A protein and the small-molecule ligand that binds it are described below.
Small molecule (SMILES): OC[C@H]1O[C@@](CO)(OC[C@@]2(O[C@H]3O[C@H](CO)[C@@H](O)[C@H](O)[C@H]3O)O[C@H](CO)[C@@H](O)[C@@H]2O)[C@@H](O)[C@@H]1O

Sequence of chain 1.B:
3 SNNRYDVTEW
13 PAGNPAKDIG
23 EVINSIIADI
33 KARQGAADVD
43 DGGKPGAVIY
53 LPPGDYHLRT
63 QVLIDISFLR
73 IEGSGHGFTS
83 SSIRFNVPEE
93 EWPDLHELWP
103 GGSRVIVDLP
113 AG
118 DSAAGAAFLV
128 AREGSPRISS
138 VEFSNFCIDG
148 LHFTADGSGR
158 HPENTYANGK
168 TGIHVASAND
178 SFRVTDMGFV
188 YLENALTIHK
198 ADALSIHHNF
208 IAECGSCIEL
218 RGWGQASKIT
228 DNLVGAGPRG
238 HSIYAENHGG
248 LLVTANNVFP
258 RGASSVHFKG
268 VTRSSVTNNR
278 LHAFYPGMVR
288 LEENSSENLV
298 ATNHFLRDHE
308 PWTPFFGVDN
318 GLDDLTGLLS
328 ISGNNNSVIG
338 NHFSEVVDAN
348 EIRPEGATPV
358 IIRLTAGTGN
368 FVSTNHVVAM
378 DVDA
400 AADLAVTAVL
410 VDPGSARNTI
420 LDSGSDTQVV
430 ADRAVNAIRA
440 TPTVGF

Binding-site contacts:
Ligand atom O6 contacts residue ARG258 of chain 1.B at 3.7 Å.
Ligand atom C6 contacts residue GLN222 of chain 1.C at 3.9 Å.
Ligand atom O4 contacts residue ARG258 of chain 1.B at 4.1 Å.
Ligand atom O4 contacts residue PRO257 of chain 1.B at 2.6 Å (h-bond).
Ligand atom O3 contacts residue GLU210 of chain 1.B at 2.6 Å (salt-bridge).
Ligand atom C2 contacts residue PRO308 of chain 1.B at 4.0 Å (hydrophobic).
Ligand atom O2 contacts residue TRP309 of chain 1.B at 3.8 Å.
Ligand atom O4 contacts residue ARG134 of chain 1.C at 3.2 Å (salt-bridge).
Ligand atom O6 contacts residue PHE281 of chain 1.B at 3.4 Å.
Ligand atom O1 contacts residue SER84 of chain 1.B at 2.7 Å (h-bond).
Ligand atom C4 contacts residue ARG134 of chain 1.C at 4.1 Å.
Ligand atom C5 contacts residue ARG258 of chain 1.B at 3.5 Å.
Ligand atom C1 contacts residue TRP309 of chain 1.B at 3.7 Å (hydrophobic).
Ligand atom O6 contacts residue ALA223 of chain 1.C at 4.1 Å.
Ligand atom C2 contacts residue GLU210 of chain 1.B at 4.0 Å.
Ligand atom O4 contacts residue PHE256 of chain 1.B at 3.7 Å.
Ligand atom O4 contacts residue ASP199 of chain 1.C at 3.4 Å.
Ligand atom C5 contacts residue PRO257 of chain 1.B at 3.3 Å (hydrophobic).
Ligand atom O6 contacts residue PRO257 of chain 1.B at 3.6 Å.
Ligand atom C6 contacts residue PRO257 of chain 1.B at 3.4 Å (hydrophobic).
Ligand atom C1 contacts residue SER84 of chain 1.B at 3.5 Å.
Ligand atom O6 contacts residue GLN222 of chain 1.C at 3.3 Å.
Ligand atom O5 contacts residue ARG258 of chain 1.B at 3.0 Å (salt-bridge).
Ligand atom O1 contacts residue ARG258 of chain 1.B at 2.8 Å (salt-bridge).
Ligand atom C2 contacts residue ARG258 of chain 1.B at 3.9 Å.
Ligand atom O3 contacts residue PRO308 of chain 1.B at 4.1 Å.
Ligand atom C3 contacts residue ARG134 of chain 1.C at 4.0 Å.
Ligand atom O3 contacts residue ILE85 of chain 1.B at 3.7 Å.
Ligand atom O1 contacts residue TRP309 of chain 1.B at 3.4 Å.
Ligand atom O4 contacts residue GLY232 of chain 1.B at 4.0 Å.
Ligand atom O4 contacts residue ASP177 of chain 1.C at 3.8 Å.
Ligand atom C1 contacts residue ARG258 of chain 1.B at 3.9 Å.
Ligand atom O3 contacts residue ARG134 of chain 1.C at 3.2 Å (salt-bridge).
Ligand atom C4 contacts residue PRO257 of chain 1.B at 3.3 Å (hydrophobic).
Ligand atom C6 contacts residue GLN222 of chain 1.C at 3.7 Å.
Ligand atom C1 contacts residue GLU210 of chain 1.B at 3.7 Å.
Ligand atom C4 contacts residue PHE256 of chain 1.B at 3.9 Å (hydrophobic).
Ligand atom O1 contacts residue GLU210 of chain 1.B at 4.0 Å.
Ligand atom O6 contacts residue PHE256 of chain 1.B at 3.8 Å.
Ligand atom C3 contacts residue GLU210 of chain 1.B at 3.3 Å.

Sequence of chain 1.C:
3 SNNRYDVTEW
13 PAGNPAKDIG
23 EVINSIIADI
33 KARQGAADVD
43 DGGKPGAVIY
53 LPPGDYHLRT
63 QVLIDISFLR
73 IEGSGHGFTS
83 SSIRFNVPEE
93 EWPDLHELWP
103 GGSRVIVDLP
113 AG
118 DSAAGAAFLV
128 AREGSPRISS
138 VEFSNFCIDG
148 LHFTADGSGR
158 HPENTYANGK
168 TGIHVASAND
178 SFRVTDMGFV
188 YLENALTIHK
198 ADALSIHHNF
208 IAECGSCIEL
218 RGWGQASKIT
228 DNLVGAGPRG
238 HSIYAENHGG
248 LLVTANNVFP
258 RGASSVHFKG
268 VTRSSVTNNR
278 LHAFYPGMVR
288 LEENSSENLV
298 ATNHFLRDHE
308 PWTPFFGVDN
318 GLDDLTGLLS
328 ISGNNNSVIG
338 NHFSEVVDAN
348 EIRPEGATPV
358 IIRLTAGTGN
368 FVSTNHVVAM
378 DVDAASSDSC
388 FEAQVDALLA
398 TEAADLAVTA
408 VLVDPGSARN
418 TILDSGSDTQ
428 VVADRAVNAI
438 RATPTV